The protein below binds the small molecule below.
Small molecule (SMILES): CC[C@@H](C)CC/C=C(\C)CC/C=C(\C)CC/C=C(\C)CC/C=C(\C)CC/C=C(\C)CC/C=C(\C)CCC=C(C)C

Sequence of chain 1.O:
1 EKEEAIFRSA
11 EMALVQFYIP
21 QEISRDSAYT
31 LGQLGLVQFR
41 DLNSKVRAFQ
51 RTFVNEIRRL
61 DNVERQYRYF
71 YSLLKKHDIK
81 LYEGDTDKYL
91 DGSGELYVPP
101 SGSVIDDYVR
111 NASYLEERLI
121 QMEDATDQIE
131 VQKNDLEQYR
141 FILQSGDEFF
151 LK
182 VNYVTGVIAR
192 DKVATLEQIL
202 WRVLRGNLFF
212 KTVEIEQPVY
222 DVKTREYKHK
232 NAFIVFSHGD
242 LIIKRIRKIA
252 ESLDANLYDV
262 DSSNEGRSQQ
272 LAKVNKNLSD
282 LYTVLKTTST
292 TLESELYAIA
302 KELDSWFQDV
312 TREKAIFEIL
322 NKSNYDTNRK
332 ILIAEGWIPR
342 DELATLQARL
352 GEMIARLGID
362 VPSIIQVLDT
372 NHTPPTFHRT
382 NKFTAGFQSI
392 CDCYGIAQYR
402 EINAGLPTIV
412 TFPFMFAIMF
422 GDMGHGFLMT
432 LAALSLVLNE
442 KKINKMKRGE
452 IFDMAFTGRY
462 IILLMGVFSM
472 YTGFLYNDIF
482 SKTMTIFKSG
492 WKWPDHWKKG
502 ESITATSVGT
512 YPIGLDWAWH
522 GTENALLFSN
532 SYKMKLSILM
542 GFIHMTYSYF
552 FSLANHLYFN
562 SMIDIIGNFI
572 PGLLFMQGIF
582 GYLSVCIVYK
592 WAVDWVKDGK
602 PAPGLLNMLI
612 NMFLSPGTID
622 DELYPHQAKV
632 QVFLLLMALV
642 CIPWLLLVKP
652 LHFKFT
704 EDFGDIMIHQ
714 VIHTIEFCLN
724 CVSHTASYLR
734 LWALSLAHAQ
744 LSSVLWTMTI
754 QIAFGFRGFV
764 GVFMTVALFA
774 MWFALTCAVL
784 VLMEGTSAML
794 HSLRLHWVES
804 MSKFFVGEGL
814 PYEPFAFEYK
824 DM

Sequence of chain 1.B:
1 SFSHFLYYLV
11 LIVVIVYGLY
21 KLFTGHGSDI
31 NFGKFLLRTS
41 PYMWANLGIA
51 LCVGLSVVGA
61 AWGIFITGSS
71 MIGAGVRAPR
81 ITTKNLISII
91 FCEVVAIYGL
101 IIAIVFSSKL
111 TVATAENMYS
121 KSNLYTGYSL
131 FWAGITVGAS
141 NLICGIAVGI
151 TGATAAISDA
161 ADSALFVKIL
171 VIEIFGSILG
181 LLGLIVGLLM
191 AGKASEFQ

Binding-site contacts:
Ligand atom C56 contacts residue LEU607 of chain 1.O at 4.1 Å (hydrophobic).
Ligand atom C51 contacts residue LEU607 of chain 1.O at 3.8 Å (hydrophobic).
Ligand atom C52 contacts residue ILE539 of chain 1.O at 4.1 Å (hydrophobic).
Ligand atom C50 contacts residue LEU607 of chain 1.O at 3.9 Å (hydrophobic).
Ligand atom C59 contacts residue ILE101 of chain 1.B at 4.0 Å (hydrophobic).
Ligand atom C54 contacts residue ILE539 of chain 1.O at 3.6 Å (hydrophobic).
Ligand atom C81 contacts residue ILE643 of chain 1.O at 4.1 Å (hydrophobic).
Ligand atom C50 contacts residue PPV1 of chain 1.UA at 3.6 Å.
Ligand atom C78 contacts residue CYS721 of chain 1.O at 3.4 Å (hydrophobic).
Ligand atom C87 contacts residue ILE718 of chain 1.O at 4.0 Å (hydrophobic).
Ligand atom C72 contacts residue VAL725 of chain 1.O at 4.3 Å (hydrophobic).
Ligand atom C63 contacts residue LEU184 of chain 1.B at 4.0 Å (hydrophobic).
Ligand atom C74 contacts residue VAL725 of chain 1.O at 4.1 Å (hydrophobic).
Ligand atom C61 contacts residue PHE581 of chain 1.O at 4.1 Å (hydrophobic).
Ligand atom C85 contacts residue ILE718 of chain 1.O at 4.2 Å (hydrophobic).
Ligand atom C62 contacts residue LEU184 of chain 1.B at 4.2 Å (hydrophobic).
Ligand atom C77 contacts residue LEU722 of chain 1.O at 3.5 Å (hydrophobic).
Ligand atom C71 contacts residue PHE614 of chain 1.O at 3.4 Å (hydrophobic).
Ligand atom C61 contacts residue VAL725 of chain 1.O at 4.2 Å (hydrophobic).
Ligand atom C49 contacts residue LYS536 of chain 1.O at 4.0 Å.
Ligand atom C55 contacts residue ILE539 of chain 1.O at 4.2 Å (hydrophobic).
Ligand atom C87 contacts residue LEU647 of chain 1.O at 3.7 Å (hydrophobic).
Ligand atom C79 contacts residue CYS721 of chain 1.O at 4.2 Å (hydrophobic).
Ligand atom C48 contacts residue LEU607 of chain 1.O at 4.0 Å (hydrophobic).
Ligand atom C78 contacts residue LEU722 of chain 1.O at 3.8 Å (hydrophobic).
Ligand atom C56 contacts residue ILE101 of chain 1.B at 3.8 Å (hydrophobic).
Ligand atom C79 contacts residue LEU722 of chain 1.O at 4.2 Å (hydrophobic).
Ligand atom C51 contacts residue PPV1 of chain 1.UA at 3.9 Å.
Ligand atom C54 contacts residue LEU732 of chain 1.O at 4.3 Å (hydrophobic).
Ligand atom C73 contacts residue VAL725 of chain 1.O at 4.2 Å (hydrophobic).
Ligand atom C51 contacts residue LEU584 of chain 1.O at 4.1 Å (hydrophobic).
Ligand atom C84 contacts residue ILE718 of chain 1.O at 3.6 Å (hydrophobic).
Ligand atom C55 contacts residue LEU732 of chain 1.O at 4.4 Å (hydrophobic).
Ligand atom C57 contacts residue ILE539 of chain 1.O at 4.0 Å (hydrophobic).
Ligand atom C66 contacts residue LEU188 of chain 1.B at 4.2 Å (hydrophobic).
Ligand atom C87 contacts residue THR717 of chain 1.O at 3.9 Å.
Ligand atom C49 contacts residue PPV1 of chain 1.UA at 2.4 Å.
Ligand atom C62 contacts residue ILE101 of chain 1.B at 4.1 Å (hydrophobic).
Ligand atom C68 contacts residue PHE614 of chain 1.O at 4.1 Å (hydrophobic).
Ligand atom C48 contacts residue PPV1 of chain 1.UA at 1.4 Å.